Binding-site contacts:
Ligand atom CG contacts residue GLU151 of chain 1.D at 3.9 Å.
Ligand atom CD contacts residue TYR168 of chain 1.D at 3.3 Å (hydrophobic).
Ligand atom CB contacts residue GLU151 of chain 1.D at 3.9 Å.
Ligand atom C contacts residue TYR246 of chain 1.D at 4.1 Å (hydrophobic).
Ligand atom CB contacts residue LEU105 of chain 1.D at 4.3 Å (hydrophobic).
Ligand atom N contacts residue TYR246 of chain 1.D at 3.8 Å.
Ligand atom CG contacts residue TYR168 of chain 1.D at 3.3 Å (hydrophobic).
Ligand atom CA contacts residue HIS220 of chain 1.D at 4.0 Å.
Ligand atom CA contacts residue TYR262 of chain 1.D at 4.0 Å (hydrophobic).
Ligand atom CB contacts residue PHE215 of chain 1.D at 3.8 Å (hydrophobic).
Ligand atom O contacts residue HIS220 of chain 1.D at 3.1 Å (h-bond).
Ligand atom O contacts residue TYR246 of chain 1.D at 2.2 Å (h-bond).
Ligand atom O contacts residue CYS245 of chain 1.D at 4.1 Å.
Ligand atom C contacts residue HIS220 of chain 1.D at 3.9 Å.
Ligand atom N contacts residue PHE215 of chain 1.D at 3.1 Å.
Ligand atom CG contacts residue TYR262 of chain 1.D at 3.4 Å (hydrophobic).
Ligand atom CB contacts residue TYR246 of chain 1.D at 3.8 Å (hydrophobic).
Ligand atom N contacts residue TYR246 of chain 1.D at 3.8 Å.
Ligand atom O contacts residue GLN27 of chain 1.D at 3.8 Å.
Ligand atom N contacts residue TYR262 of chain 1.D at 4.0 Å.
Ligand atom CG contacts residue ILE173 of chain 1.D at 3.6 Å (hydrophobic).
Ligand atom CA contacts residue PHE215 of chain 1.D at 4.1 Å (hydrophobic).
Ligand atom O contacts residue PHE215 of chain 1.D at 3.5 Å.
Ligand atom CA contacts residue PHE215 of chain 1.D at 3.2 Å (hydrophobic).
Ligand atom C contacts residue PHE215 of chain 1.D at 3.4 Å (hydrophobic).
Ligand atom CD contacts residue CYS292 of chain 1.D at 4.1 Å (hydrophobic).
Ligand atom O contacts residue TYR246 of chain 1.D at 4.2 Å.
Ligand atom O contacts residue GLN27 of chain 1.D at 4.1 Å.
Ligand atom CA contacts residue TYR246 of chain 1.D at 3.7 Å (hydrophobic).
Ligand atom CB contacts residue ILE173 of chain 1.D at 3.5 Å (hydrophobic).
Ligand atom CG contacts residue TYR55 of chain 1.D at 3.7 Å (hydrophobic).
Ligand atom CD contacts residue TYR262 of chain 1.D at 4.0 Å (hydrophobic).
Ligand atom CG contacts residue CYS292 of chain 1.D at 3.9 Å (hydrophobic).
Ligand atom O contacts residue TYR262 of chain 1.D at 3.8 Å.
Ligand atom C contacts residue TYR246 of chain 1.D at 3.2 Å (hydrophobic).
Ligand atom C contacts residue TYR262 of chain 1.D at 4.1 Å (hydrophobic).
Ligand atom CD contacts residue TYR55 of chain 1.D at 3.5 Å (hydrophobic).
Ligand atom CB contacts residue TYR262 of chain 1.D at 4.0 Å (hydrophobic).
Ligand atom CG contacts residue LEU105 of chain 1.D at 4.2 Å (hydrophobic).
Ligand atom CA contacts residue TYR246 of chain 1.D at 3.9 Å (hydrophobic).

This small molecule binds to this protein.
Small molecule (SMILES): C[C@@H](C=O)NC(=O)[C@@H]1CCCN1C(=O)[C@@H]1CCCN1C(=O)CNC(=O)CNC(=O)[C@@H]1CCCN1C(=O)[C@@H]1CCCN1C(=O)CN

Sequence of chain 1.D:
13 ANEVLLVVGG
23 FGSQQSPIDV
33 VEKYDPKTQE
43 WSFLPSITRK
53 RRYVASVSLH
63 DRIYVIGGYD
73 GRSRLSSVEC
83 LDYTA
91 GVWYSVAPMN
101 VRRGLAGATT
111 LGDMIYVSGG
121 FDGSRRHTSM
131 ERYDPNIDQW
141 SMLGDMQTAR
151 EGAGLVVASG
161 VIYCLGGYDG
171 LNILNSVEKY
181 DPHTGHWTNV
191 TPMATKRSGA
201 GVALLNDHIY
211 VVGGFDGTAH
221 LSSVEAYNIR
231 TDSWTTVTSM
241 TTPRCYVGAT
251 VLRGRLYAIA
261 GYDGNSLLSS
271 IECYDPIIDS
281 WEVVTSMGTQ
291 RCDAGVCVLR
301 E